Sequence of chain 1.A:
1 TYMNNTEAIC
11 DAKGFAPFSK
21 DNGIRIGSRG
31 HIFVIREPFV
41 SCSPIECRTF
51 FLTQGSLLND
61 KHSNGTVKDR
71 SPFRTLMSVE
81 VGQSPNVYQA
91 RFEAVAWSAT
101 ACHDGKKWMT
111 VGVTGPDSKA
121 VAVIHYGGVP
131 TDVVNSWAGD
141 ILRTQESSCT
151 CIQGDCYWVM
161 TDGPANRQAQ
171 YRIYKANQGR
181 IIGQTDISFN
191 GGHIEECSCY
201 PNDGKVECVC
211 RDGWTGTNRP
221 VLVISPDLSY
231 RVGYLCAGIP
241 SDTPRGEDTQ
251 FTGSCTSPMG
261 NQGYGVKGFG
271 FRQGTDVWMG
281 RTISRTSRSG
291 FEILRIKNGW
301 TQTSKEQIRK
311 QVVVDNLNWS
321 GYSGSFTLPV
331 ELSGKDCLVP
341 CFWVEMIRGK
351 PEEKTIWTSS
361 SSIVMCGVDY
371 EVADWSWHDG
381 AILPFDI

Binding-site contacts:
Ligand atom O10 contacts residue ASP69 of chain 1.A at 3.6 Å.
Ligand atom C4 contacts residue TYR322 of chain 1.A at 4.0 Å (hydrophobic).
Ligand atom C11 contacts residue TRP97 of chain 1.A at 3.7 Å (hydrophobic).
Ligand atom C6 contacts residue TYR322 of chain 1.A at 3.9 Å (hydrophobic).
Ligand atom O8 contacts residue GLU195 of chain 1.A at 2.8 Å (salt-bridge).
Ligand atom O10 contacts residue ARG70 of chain 1.A at 2.7 Å (salt-bridge).
Ligand atom C6 contacts residue GLU196 of chain 1.A at 4.0 Å.
Ligand atom C4 contacts residue GLU37 of chain 1.A at 3.9 Å.
Ligand atom C9 contacts residue GLU195 of chain 1.A at 3.4 Å.
Ligand atom O1A contacts residue ARG288 of chain 1.A at 2.9 Å (salt-bridge).
Ligand atom C9 contacts residue ALA165 of chain 1.A at 3.6 Å (hydrophobic).
Ligand atom C3 contacts residue ARG36 of chain 1.A at 3.9 Å.
Ligand atom O1A contacts residue ARG36 of chain 1.A at 3.1 Å (salt-bridge).
Ligand atom C2 contacts residue TYR322 of chain 1.A at 3.2 Å (hydrophobic).
Ligand atom C11 contacts residue ILE141 of chain 1.A at 4.0 Å (hydrophobic).
Ligand atom O6 contacts residue ARG211 of chain 1.A at 4.0 Å.
Ligand atom C1 contacts residue ARG288 of chain 1.A at 3.6 Å.
Ligand atom O1B contacts residue TYR264 of chain 1.A at 3.2 Å (h-bond).
Ligand atom C4 contacts residue ASP69 of chain 1.A at 3.8 Å.
Ligand atom O1B contacts residue ARG211 of chain 1.A at 3.5 Å (salt-bridge).
Ligand atom O6 contacts residue TYR322 of chain 1.A at 3.6 Å (h-bond).
Ligand atom O9 contacts residue GLU195 of chain 1.A at 2.5 Å (salt-bridge).
Ligand atom O8 contacts residue GLU196 of chain 1.A at 3.9 Å.
Ligand atom C8 contacts residue ARG211 of chain 1.A at 3.3 Å.
Ligand atom O4 contacts residue ASP69 of chain 1.A at 3.4 Å (salt-bridge).
Ligand atom C3 contacts residue TYR322 of chain 1.A at 3.6 Å (hydrophobic).
Ligand atom O9 contacts residue ALA165 of chain 1.A at 3.5 Å.
Ligand atom O1B contacts residue ARG288 of chain 1.A at 2.9 Å (salt-bridge).
Ligand atom O4 contacts residue GLU37 of chain 1.A at 3.5 Å (salt-bridge).
Ligand atom O1A contacts residue TYR322 of chain 1.A at 3.7 Å.
Ligand atom C3 contacts residue ASP69 of chain 1.A at 3.2 Å.
Ligand atom O8 contacts residue ARG211 of chain 1.A at 3.1 Å.
Ligand atom O1B contacts residue TYR322 of chain 1.A at 3.6 Å.
Ligand atom C10 contacts residue ARG70 of chain 1.A at 4.0 Å.
Ligand atom C3 contacts residue GLU37 of chain 1.A at 3.6 Å.
Ligand atom C11 contacts residue SER98 of chain 1.A at 4.1 Å.
Ligand atom O9 contacts residue ARG143 of chain 1.A at 3.4 Å (salt-bridge).
Ligand atom C8 contacts residue GLU195 of chain 1.A at 3.6 Å.
Ligand atom C1 contacts residue TYR322 of chain 1.A at 3.2 Å (hydrophobic).
Ligand atom C9 contacts residue ARG211 of chain 1.A at 4.0 Å.

The protein below binds the small molecule below.
Small molecule (SMILES): CC(=O)N[C@H]1[C@H]([C@H](O)[C@H](O)CO)OC(C(=O)O)=C[C@@H]1O